Sequence of chain 1.A:
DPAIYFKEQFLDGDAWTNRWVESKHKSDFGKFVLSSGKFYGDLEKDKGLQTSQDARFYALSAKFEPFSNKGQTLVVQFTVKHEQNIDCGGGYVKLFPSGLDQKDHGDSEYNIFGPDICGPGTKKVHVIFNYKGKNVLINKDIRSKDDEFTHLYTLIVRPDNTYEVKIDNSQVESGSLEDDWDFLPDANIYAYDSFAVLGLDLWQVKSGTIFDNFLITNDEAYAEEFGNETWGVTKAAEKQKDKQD

A protein and the small-molecule ligand that binds it are described below.
Small molecule (SMILES): OC[C@H]1O[C@H](O[C@@H]2[C@H](O)[C@@H](O[C@@H]3[C@@H](O[C@H]4[C@@H](O)[C@H](O)[C@@H](CO)O[C@@H]4O)O[C@H](CO)[C@@H](O)[C@@H]3O)O[C@H](CO)[C@H]2O)[C@H](O)[C@@H](O)[C@@H]1O

Binding-site contacts:
Ligand atom C4 contacts residue ASP214 of chain 1.A at 3.4 Å.
Ligand atom O5 contacts residue TRP216 of chain 1.A at 3.5 Å.
Ligand atom C6 contacts residue HIS131 of chain 1.A at 3.9 Å.
Ligand atom O4 contacts residue ASP121 of chain 1.A at 2.7 Å (salt-bridge).
Ligand atom O5 contacts residue MSE117 of chain 1.A at 3.4 Å.
Ligand atom O2 contacts residue GLY110 of chain 1.A at 3.0 Å (h-bond).
Ligand atom O4 contacts residue TYR95 of chain 1.A at 2.7 Å (h-bond).
Ligand atom C2 contacts residue LYS97 of chain 1.A at 3.8 Å.
Ligand atom C4 contacts residue TYR95 of chain 1.A at 3.4 Å (hydrophobic).
Ligand atom C1 contacts residue CYS123 of chain 1.A at 3.8 Å (hydrophobic).
Ligand atom C6 contacts residue TRP216 of chain 1.A at 3.6 Å (hydrophobic).
Ligand atom O6 contacts residue GLY92 of chain 1.A at 3.6 Å.
Ligand atom C6 contacts residue ILE122 of chain 1.A at 3.9 Å (hydrophobic).
Ligand atom O6 contacts residue GLY93 of chain 1.A at 3.2 Å (h-bond).
Ligand atom O2 contacts residue LYS97 of chain 1.A at 2.8 Å (salt-bridge).
Ligand atom C6 contacts residue ASP121 of chain 1.A at 3.5 Å.
Ligand atom C6 contacts residue ASP214 of chain 1.A at 3.2 Å.
Ligand atom O1 contacts residue CYS123 of chain 1.A at 3.8 Å.
Ligand atom O2 contacts residue TYR114 of chain 1.A at 3.7 Å.
Ligand atom O5 contacts residue PHE60 of chain 1.A at 3.8 Å.
Ligand atom C1 contacts residue MSE117 of chain 1.A at 3.6 Å.
Ligand atom C6 contacts residue LEU215 of chain 1.A at 3.6 Å (hydrophobic).
Ligand atom O1 contacts residue CYS91 of chain 1.A at 4.0 Å.
Ligand atom C3 contacts residue TYR114 of chain 1.A at 3.5 Å (hydrophobic).
Ligand atom O6 contacts residue ASP121 of chain 1.A at 2.7 Å (salt-bridge).
Ligand atom O3 contacts residue TYR114 of chain 1.A at 2.6 Å (h-bond).
Ligand atom C5 contacts residue TYR95 of chain 1.A at 3.5 Å (hydrophobic).
Ligand atom O4 contacts residue ASP214 of chain 1.A at 2.6 Å (salt-bridge).
Ligand atom O6 contacts residue TRP216 of chain 1.A at 3.7 Å.
Ligand atom C3 contacts residue TYR95 of chain 1.A at 3.6 Å (hydrophobic).
Ligand atom C4 contacts residue ASP121 of chain 1.A at 3.5 Å.
Ligand atom C6 contacts residue CYS91 of chain 1.A at 3.7 Å (hydrophobic).
Ligand atom C6 contacts residue PHE60 of chain 1.A at 3.7 Å (hydrophobic).
Ligand atom O6 contacts residue PHE60 of chain 1.A at 3.5 Å.
Ligand atom C2 contacts residue TYR114 of chain 1.A at 3.7 Å (hydrophobic).
Ligand atom O6 contacts residue HIS131 of chain 1.A at 3.5 Å (h-bond).
Ligand atom C4 contacts residue TYR114 of chain 1.A at 3.9 Å (hydrophobic).
Ligand atom C2 contacts residue MSE117 of chain 1.A at 3.7 Å.
Ligand atom O6 contacts residue ASP214 of chain 1.A at 2.6 Å (salt-bridge).
Ligand atom O3 contacts residue ASN140 of chain 1.A at 3.5 Å (h-bond).